This protein binds this small molecule.
Small molecule (SMILES): COc1ccc(NC(C)=O)cc1Cl

Binding-site contacts:
Ligand atom C2 contacts residue PRO77 of chain 1.A at 3.6 Å (hydrophobic).
Ligand atom N1 contacts residue ASP76 of chain 1.A at 4.4 Å.
Ligand atom C4 contacts residue PRO77 of chain 1.A at 3.4 Å (hydrophobic).
Ligand atom O1 contacts residue THR114 of chain 1.A at 3.9 Å.
Ligand atom CL1 contacts residue LEU52 of chain 1.A at 4.0 Å.
Ligand atom C8 contacts residue ILE78 of chain 1.A at 4.4 Å (hydrophobic).
Ligand atom C9 contacts residue ILE78 of chain 1.A at 4.3 Å (hydrophobic).
Ligand atom N1 contacts residue PRO109 of chain 1.A at 3.8 Å.
Ligand atom CL1 contacts residue THR108 of chain 1.A at 3.4 Å.
Ligand atom C2 contacts residue THR114 of chain 1.A at 4.2 Å.
Ligand atom C7 contacts residue TYR75 of chain 1.A at 3.6 Å (hydrophobic).
Ligand atom C4 contacts residue ASP76 of chain 1.A at 4.0 Å.
Ligand atom C6 contacts residue PRO77 of chain 1.A at 3.5 Å (hydrophobic).
Ligand atom C5 contacts residue PRO77 of chain 1.A at 3.3 Å (hydrophobic).
Ligand atom C5 contacts residue TYR75 of chain 1.A at 4.3 Å (hydrophobic).
Ligand atom C1 contacts residue PRO77 of chain 1.A at 3.5 Å (hydrophobic).
Ligand atom CL1 contacts residue PRO77 of chain 1.A at 4.0 Å.
Ligand atom C6 contacts residue TYR75 of chain 1.A at 4.2 Å (hydrophobic).
Ligand atom C7 contacts residue SER113 of chain 1.A at 4.0 Å.
Ligand atom C4 contacts residue THR108 of chain 1.A at 3.5 Å.
Ligand atom O2 contacts residue LEU111 of chain 1.A at 3.8 Å.
Ligand atom O1 contacts residue LEU117 of chain 1.A at 4.2 Å.
Ligand atom C7 contacts residue PRO77 of chain 1.A at 4.3 Å (hydrophobic).
Ligand atom C1 contacts residue SER113 of chain 1.A at 3.9 Å.
Ligand atom C5 contacts residue THR114 of chain 1.A at 4.2 Å.
Ligand atom CL1 contacts residue TYR75 of chain 1.A at 3.5 Å.
Ligand atom O2 contacts residue PRO109 of chain 1.A at 4.1 Å.
Ligand atom C3 contacts residue PRO109 of chain 1.A at 4.3 Å (hydrophobic).
Ligand atom C5 contacts residue THR108 of chain 1.A at 3.5 Å.
Ligand atom C9 contacts residue PRO109 of chain 1.A at 3.8 Å (hydrophobic).
Ligand atom CL1 contacts residue GLY53 of chain 1.A at 3.7 Å.
Ligand atom CL1 contacts residue ASP76 of chain 1.A at 4.3 Å.
Ligand atom C1 contacts residue THR114 of chain 1.A at 3.7 Å.
Ligand atom C3 contacts residue PRO77 of chain 1.A at 3.8 Å (hydrophobic).
Ligand atom O1 contacts residue TYR75 of chain 1.A at 3.5 Å.
Ligand atom C6 contacts residue THR114 of chain 1.A at 3.7 Å.
Ligand atom C8 contacts residue PRO109 of chain 1.A at 3.8 Å (hydrophobic).
Ligand atom C2 contacts residue LEU111 of chain 1.A at 4.0 Å (hydrophobic).
Ligand atom C3 contacts residue THR108 of chain 1.A at 4.4 Å.
Ligand atom O1 contacts residue PRO77 of chain 1.A at 4.1 Å.

Sequence of chain 1.A:
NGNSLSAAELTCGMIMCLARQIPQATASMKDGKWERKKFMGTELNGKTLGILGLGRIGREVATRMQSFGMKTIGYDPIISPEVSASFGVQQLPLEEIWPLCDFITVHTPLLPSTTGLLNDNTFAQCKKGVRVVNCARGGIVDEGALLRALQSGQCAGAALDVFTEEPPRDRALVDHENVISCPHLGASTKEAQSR